Sequence of chain 1.B:
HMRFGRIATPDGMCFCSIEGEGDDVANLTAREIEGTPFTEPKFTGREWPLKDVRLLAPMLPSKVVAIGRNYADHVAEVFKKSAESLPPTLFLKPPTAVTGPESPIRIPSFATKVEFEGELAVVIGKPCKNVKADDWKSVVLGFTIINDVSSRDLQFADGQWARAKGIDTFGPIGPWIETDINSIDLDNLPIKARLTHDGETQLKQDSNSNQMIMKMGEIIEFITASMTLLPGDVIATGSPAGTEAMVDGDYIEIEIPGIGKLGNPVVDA

This small molecule binds to this protein.
Small molecule (SMILES): O=C([O-])C(=O)[O-]

Binding-site contacts:
Ligand atom C1 contacts residue SER258 of chain 1.B at 4.1 Å.
Ligand atom C2 contacts residue PHE110 of chain 1.B at 4.3 Å (hydrophobic).
Ligand atom O1 contacts residue MG1 of chain 1.E at 4.1 Å.
Ligand atom O3 contacts residue ILE86 of chain 1.B at 4.0 Å.
Ligand atom O2 contacts residue LYS184 of chain 1.B at 2.8 Å (salt-bridge).
Ligand atom C2 contacts residue ASP167 of chain 1.B at 4.2 Å.
Ligand atom C1 contacts residue MG1 of chain 1.E at 2.9 Å.
Ligand atom C1 contacts residue ILE86 of chain 1.B at 4.1 Å (hydrophobic).
Ligand atom O4 contacts residue LYS184 of chain 1.B at 4.2 Å.
Ligand atom O1 contacts residue ASN89 of chain 1.B at 4.0 Å.
Ligand atom O4 contacts residue GLY87 of chain 1.B at 3.2 Å.
Ligand atom O2 contacts residue MG1 of chain 1.E at 2.2 Å.
Ligand atom O2 contacts residue GLY87 of chain 1.B at 4.0 Å.
Ligand atom C2 contacts residue LYS184 of chain 1.B at 3.7 Å.
Ligand atom C2 contacts residue MG1 of chain 1.E at 2.9 Å.
Ligand atom O4 contacts residue MG1 of chain 1.E at 4.2 Å.
Ligand atom O2 contacts residue ASP167 of chain 1.B at 3.0 Å (salt-bridge).
Ligand atom O1 contacts residue ARG88 of chain 1.B at 2.6 Å (salt-bridge).
Ligand atom O4 contacts residue ARG88 of chain 1.B at 3.2 Å (salt-bridge).
Ligand atom C1 contacts residue ARG88 of chain 1.B at 3.4 Å.
Ligand atom C2 contacts residue GLY87 of chain 1.B at 3.4 Å.
Ligand atom O1 contacts residue HIS93 of chain 1.B at 3.4 Å.
Ligand atom O3 contacts residue GLU138 of chain 1.B at 3.1 Å (salt-bridge).
Ligand atom C1 contacts residue HIS93 of chain 1.B at 3.9 Å.
Ligand atom O3 contacts residue HIS93 of chain 1.B at 4.2 Å.
Ligand atom O3 contacts residue GLY257 of chain 1.B at 3.8 Å.
Ligand atom C1 contacts residue GLY87 of chain 1.B at 3.7 Å.
Ligand atom O3 contacts residue ASP167 of chain 1.B at 4.3 Å.
Ligand atom O2 contacts residue GLU136 of chain 1.B at 3.1 Å (salt-bridge).
Ligand atom C1 contacts residue GLU138 of chain 1.B at 4.3 Å.
Ligand atom C2 contacts residue GLU136 of chain 1.B at 3.6 Å.
Ligand atom C1 contacts residue GLU136 of chain 1.B at 3.6 Å.
Ligand atom O2 contacts residue PHE110 of chain 1.B at 3.6 Å.
Ligand atom O3 contacts residue SER258 of chain 1.B at 3.1 Å (h-bond).
Ligand atom O3 contacts residue MG1 of chain 1.E at 2.2 Å.
Ligand atom O1 contacts residue GLY87 of chain 1.B at 3.6 Å.
Ligand atom C2 contacts residue ARG88 of chain 1.B at 3.7 Å.
Ligand atom O2 contacts residue GLU138 of chain 1.B at 4.2 Å.
Ligand atom O3 contacts residue GLU136 of chain 1.B at 3.0 Å (salt-bridge).
Ligand atom O4 contacts residue TRP180 of chain 1.B at 3.8 Å.